Binding-site contacts:
Ligand atom C6 contacts residue GLU279 of chain 1.B at 4.1 Å.
Ligand atom N2 contacts residue GLU302 of chain 1.B at 3.5 Å (salt-bridge).
Ligand atom O6 contacts residue GLN278 of chain 1.B at 3.6 Å.
Ligand atom C3 contacts residue ASN189 of chain 1.B at 3.4 Å.
Ligand atom C8 contacts residue ASN242 of chain 1.B at 3.7 Å.
Ligand atom C7 contacts residue ASN189 of chain 1.B at 3.7 Å.
Ligand atom O3 contacts residue GLU302 of chain 1.B at 2.4 Å (salt-bridge).
Ligand atom C6 contacts residue PHE192 of chain 1.B at 4.3 Å (hydrophobic).
Ligand atom O4 contacts residue GLU302 of chain 1.B at 4.2 Å.
Ligand atom O7 contacts residue THR191 of chain 1.B at 4.1 Å.
Ligand atom N2 contacts residue GLU279 of chain 1.B at 4.4 Å.
Ligand atom C8 contacts residue PHE192 of chain 1.B at 4.1 Å (hydrophobic).
Ligand atom C6 contacts residue ASN189 of chain 1.B at 4.1 Å.
Ligand atom C2 contacts residue GLU302 of chain 1.B at 3.8 Å.
Ligand atom C1 contacts residue THR191 of chain 1.B at 4.2 Å.
Ligand atom C7 contacts residue GLU302 of chain 1.B at 4.5 Å.
Ligand atom O5 contacts residue THR191 of chain 1.B at 4.1 Å.
Ligand atom O5 contacts residue ASN189 of chain 1.B at 2.3 Å (h-bond).
Ligand atom N2 contacts residue ASN189 of chain 1.B at 2.6 Å (h-bond).
Ligand atom C2 contacts residue ASN189 of chain 1.B at 2.4 Å.
Ligand atom C7 contacts residue ASN242 of chain 1.B at 4.4 Å.
Ligand atom C5 contacts residue GLN278 of chain 1.B at 4.4 Å.
Ligand atom O5 contacts residue GLN278 of chain 1.B at 3.5 Å.
Ligand atom C1 contacts residue GLN278 of chain 1.B at 4.0 Å.
Ligand atom C6 contacts residue THR191 of chain 1.B at 3.9 Å.
Ligand atom C8 contacts residue ASN189 of chain 1.B at 4.1 Å.
Ligand atom C4 contacts residue THR191 of chain 1.B at 4.3 Å.
Ligand atom C4 contacts residue ASN189 of chain 1.B at 3.7 Å.
Ligand atom C1 contacts residue ASN189 of chain 1.B at 1.4 Å.
Ligand atom C5 contacts residue ASN189 of chain 1.B at 2.9 Å.
Ligand atom C5 contacts residue THR191 of chain 1.B at 3.4 Å.
Ligand atom O7 contacts residue ASN242 of chain 1.B at 4.0 Å.
Ligand atom C4 contacts residue GLU302 of chain 1.B at 4.1 Å.
Ligand atom O6 contacts residue GLU279 of chain 1.B at 2.8 Å (salt-bridge).
Ligand atom C3 contacts residue GLU302 of chain 1.B at 2.9 Å.
Ligand atom C8 contacts residue TYR300 of chain 1.B at 3.5 Å (hydrophobic).
Ligand atom C6 contacts residue GLN278 of chain 1.B at 3.9 Å.
Ligand atom O4 contacts residue THR191 of chain 1.B at 4.5 Å.

A protein and the small-molecule ligand that binds it are described below.
Small molecule (SMILES): CC(=O)N[C@H]1[C@H](O[C@H]2[C@H](O)[C@@H](NC(C)=O)CO[C@@H]2CO)O[C@H](CO)[C@@H](O)[C@@H]1O

Sequence of chain 1.B:
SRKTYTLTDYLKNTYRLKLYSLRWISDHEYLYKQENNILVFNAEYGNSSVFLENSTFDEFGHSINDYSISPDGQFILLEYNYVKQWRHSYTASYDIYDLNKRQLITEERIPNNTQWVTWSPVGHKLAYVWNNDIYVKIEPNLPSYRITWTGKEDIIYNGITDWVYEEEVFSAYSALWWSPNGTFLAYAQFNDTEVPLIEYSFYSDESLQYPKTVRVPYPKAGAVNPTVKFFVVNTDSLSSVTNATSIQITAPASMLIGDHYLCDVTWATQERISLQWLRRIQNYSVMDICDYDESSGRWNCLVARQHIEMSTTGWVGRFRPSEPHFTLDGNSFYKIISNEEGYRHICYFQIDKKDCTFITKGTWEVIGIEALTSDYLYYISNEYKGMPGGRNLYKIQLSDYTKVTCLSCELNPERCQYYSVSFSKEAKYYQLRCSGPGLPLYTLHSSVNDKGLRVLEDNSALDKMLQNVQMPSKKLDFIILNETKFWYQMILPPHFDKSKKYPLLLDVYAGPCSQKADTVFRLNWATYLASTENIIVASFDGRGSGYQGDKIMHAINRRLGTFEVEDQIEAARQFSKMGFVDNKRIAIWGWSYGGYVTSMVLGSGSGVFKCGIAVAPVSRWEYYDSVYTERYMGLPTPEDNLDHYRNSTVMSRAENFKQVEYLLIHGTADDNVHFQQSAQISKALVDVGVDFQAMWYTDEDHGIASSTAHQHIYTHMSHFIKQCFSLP